This small molecule binds to this protein.
Small molecule (SMILES): Nc1nc2c(ncn2[C@@H]2O[C@H](CO[P](=O)(O)O[P](=O)(O)NP(=O)(O)O)[C@@H](O)[C@H]2O)c(=O)[nH]1

Sequence of chain 1.A:
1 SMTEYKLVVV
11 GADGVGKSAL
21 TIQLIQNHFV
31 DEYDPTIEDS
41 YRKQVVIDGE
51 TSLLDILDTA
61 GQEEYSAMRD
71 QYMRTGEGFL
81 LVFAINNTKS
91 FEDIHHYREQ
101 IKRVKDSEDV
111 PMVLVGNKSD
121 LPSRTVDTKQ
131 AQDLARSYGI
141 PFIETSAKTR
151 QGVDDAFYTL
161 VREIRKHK

Binding-site contacts:
Ligand atom O3G contacts residue PRO35 of chain 1.A at 3.2 Å.
Ligand atom PG contacts residue MG1 of chain 1.F at 3.2 Å.
Ligand atom O2G contacts residue GLY61 of chain 1.A at 3.0 Å (h-bond).
Ligand atom O1A contacts residue SER18 of chain 1.A at 3.4 Å (h-bond).
Ligand atom O2B contacts residue SER18 of chain 1.A at 3.0 Å (h-bond).
Ligand atom C6 contacts residue ASP120 of chain 1.A at 3.5 Å.
Ligand atom O3A contacts residue GLY16 of chain 1.A at 3.0 Å (h-bond).
Ligand atom O1A contacts residue GLY16 of chain 1.A at 3.4 Å.
Ligand atom N3B contacts residue GLY14 of chain 1.A at 3.1 Å (h-bond).
Ligand atom O3G contacts residue ASP13 of chain 1.A at 2.6 Å (salt-bridge).
Ligand atom N1 contacts residue ASP120 of chain 1.A at 2.8 Å (salt-bridge).
Ligand atom O1G contacts residue THR36 of chain 1.A at 3.0 Å (h-bond).
Ligand atom O1B contacts residue GLY16 of chain 1.A at 3.1 Å (h-bond).
Ligand atom O2B contacts residue MG1 of chain 1.F at 2.1 Å.
Ligand atom O2B contacts residue LYS17 of chain 1.A at 3.5 Å (salt-bridge).
Ligand atom O4' contacts residue LYS118 of chain 1.A at 3.1 Å (salt-bridge).
Ligand atom O6 contacts residue ASN117 of chain 1.A at 3.3 Å (h-bond).
Ligand atom O1B contacts residue VAL15 of chain 1.A at 3.3 Å (h-bond).
Ligand atom N7 contacts residue ASN117 of chain 1.A at 3.1 Å (h-bond).
Ligand atom O2' contacts residue VAL30 of chain 1.A at 2.7 Å (h-bond).
Ligand atom O1B contacts residue GLY14 of chain 1.A at 3.5 Å (h-bond).
Ligand atom O3' contacts residue ASP31 of chain 1.A at 3.2 Å (salt-bridge).
Ligand atom N3B contacts residue MG1 of chain 1.F at 3.4 Å.
Ligand atom O6 contacts residue LYS118 of chain 1.A at 3.3 Å.
Ligand atom O6 contacts residue ASP120 of chain 1.A at 3.5 Å (salt-bridge).
Ligand atom PG contacts residue ASP13 of chain 1.A at 3.6 Å.
Ligand atom O2G contacts residue LYS17 of chain 1.A at 2.7 Å (salt-bridge).
Ligand atom O2' contacts residue PHE29 of chain 1.A at 3.5 Å.
Ligand atom O6 contacts residue ALA147 of chain 1.A at 2.8 Å (h-bond).
Ligand atom O1B contacts residue LYS17 of chain 1.A at 2.7 Å (salt-bridge).
Ligand atom C8 contacts residue ALA19 of chain 1.A at 3.6 Å (hydrophobic).
Ligand atom O1G contacts residue MG1 of chain 1.F at 2.0 Å.
Ligand atom O1A contacts residue ALA19 of chain 1.A at 2.8 Å (h-bond).
Ligand atom O2' contacts residue ASP31 of chain 1.A at 3.2 Å (salt-bridge).
Ligand atom PB contacts residue LYS17 of chain 1.A at 3.6 Å.
Ligand atom PB contacts residue MG1 of chain 1.F at 3.3 Å.
Ligand atom N2 contacts residue ASP120 of chain 1.A at 2.9 Å (salt-bridge).
Ligand atom O2G contacts residue ASP13 of chain 1.A at 3.3 Å.
Ligand atom C5' contacts residue GLY14 of chain 1.A at 3.6 Å.
Ligand atom O6 contacts residue SER146 of chain 1.A at 3.5 Å.